The protein below binds the small molecule below.
Small molecule (SMILES): C[C@H]1CCO[C@]2([C@@H](O)[C@@](C)(O)CO)NC(=O)[C@H]1NC2=O

Binding-site contacts:
Ligand atom C11 contacts residue HIS198 of chain 1.A at 4.0 Å.
Ligand atom C07 contacts residue ARG114 of chain 1.A at 4.0 Å.
Ligand atom C06 contacts residue GLN120 of chain 1.A at 3.9 Å.
Ligand atom C08 contacts residue ILE303 of chain 1.A at 3.9 Å (hydrophobic).
Ligand atom C11 contacts residue TYR311 of chain 1.A at 3.8 Å (hydrophobic).
Ligand atom N02 contacts residue PHE271 of chain 1.A at 3.9 Å.
Ligand atom C07 contacts residue TYR311 of chain 1.A at 3.6 Å (hydrophobic).
Ligand atom O05 contacts residue FE21 of chain 1.C at 3.9 Å.
Ligand atom O05 contacts residue PHE271 of chain 1.A at 3.5 Å.
Ligand atom O06 contacts residue AKG1 of chain 1.B at 3.0 Å (h-bond).
Ligand atom O03 contacts residue TYR311 of chain 1.A at 2.4 Å (h-bond).
Ligand atom O03 contacts residue GLN120 of chain 1.A at 2.8 Å (h-bond).
Ligand atom N01 contacts residue PHE271 of chain 1.A at 3.4 Å.
Ligand atom C12 contacts residue HIS180 of chain 1.A at 3.7 Å.
Ligand atom O06 contacts residue GLN120 of chain 1.A at 2.9 Å (h-bond).
Ligand atom O01 contacts residue ASP201 of chain 1.A at 3.1 Å (salt-bridge).
Ligand atom C07 contacts residue GLN120 of chain 1.A at 3.5 Å.
Ligand atom C06 contacts residue AKG1 of chain 1.B at 3.6 Å.
Ligand atom O05 contacts residue AKG1 of chain 1.B at 2.7 Å (h-bond).
Ligand atom C02 contacts residue PHE271 of chain 1.A at 3.6 Å (hydrophobic).
Ligand atom O02 contacts residue PHE271 of chain 1.A at 3.2 Å.
Ligand atom C02 contacts residue ASP201 of chain 1.A at 3.9 Å.
Ligand atom C09 contacts residue HIS180 of chain 1.A at 3.9 Å.
Ligand atom O05 contacts residue ASP200 of chain 1.A at 3.2 Å (salt-bridge).
Ligand atom C01 contacts residue ASP201 of chain 1.A at 3.6 Å.
Ligand atom N01 contacts residue ASP201 of chain 1.A at 2.8 Å (salt-bridge).
Ligand atom C05 contacts residue AKG1 of chain 1.B at 3.8 Å.
Ligand atom C12 contacts residue ILE303 of chain 1.A at 3.7 Å (hydrophobic).
Ligand atom O02 contacts residue THR182 of chain 1.A at 2.8 Å (h-bond).
Ligand atom C03 contacts residue THR182 of chain 1.A at 3.9 Å.
Ligand atom C08 contacts residue ASP307 of chain 1.A at 3.6 Å.
Ligand atom O01 contacts residue ASP200 of chain 1.A at 3.7 Å.
Ligand atom C03 contacts residue PHE271 of chain 1.A at 3.7 Å (hydrophobic).
Ligand atom O02 contacts residue LEU122 of chain 1.A at 3.8 Å.
Ligand atom O03 contacts residue ARG114 of chain 1.A at 3.7 Å.
Ligand atom O04 contacts residue ASP307 of chain 1.A at 3.4 Å (salt-bridge).
Ligand atom O02 contacts residue HIS180 of chain 1.A at 3.9 Å.
Ligand atom C12 contacts residue ASP201 of chain 1.A at 3.5 Å.
Ligand atom C01 contacts residue PHE271 of chain 1.A at 4.0 Å (hydrophobic).
Ligand atom C11 contacts residue AKG1 of chain 1.B at 3.2 Å.

Sequence of chain 1.A:
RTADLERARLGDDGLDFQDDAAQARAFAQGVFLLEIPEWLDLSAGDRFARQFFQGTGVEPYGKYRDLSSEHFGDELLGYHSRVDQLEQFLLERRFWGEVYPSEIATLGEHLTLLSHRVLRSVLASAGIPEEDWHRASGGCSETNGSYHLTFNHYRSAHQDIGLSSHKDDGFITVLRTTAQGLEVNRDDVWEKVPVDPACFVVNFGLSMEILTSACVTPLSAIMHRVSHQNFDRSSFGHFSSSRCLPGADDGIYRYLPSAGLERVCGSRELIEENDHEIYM